Binding-site contacts:
Ligand atom OD1 contacts residue ARG84 of chain 1.A at 3.0 Å (salt-bridge).
Ligand atom SG contacts residue VAL80 of chain 1.A at 3.7 Å.
Ligand atom NH1 contacts residue ARG77 of chain 1.A at 2.6 Å (salt-bridge).
Ligand atom SG contacts residue GLY83 of chain 1.A at 3.6 Å.
Ligand atom NH1 contacts residue GLU74 of chain 1.A at 3.1 Å (salt-bridge).
Ligand atom CD contacts residue ASP78 of chain 1.A at 2.9 Å.
Ligand atom CB contacts residue ASP78 of chain 1.A at 3.7 Å.
Ligand atom CG contacts residue ASP78 of chain 1.A at 3.2 Å.
Ligand atom OH contacts residue GLU74 of chain 1.A at 3.4 Å (salt-bridge).
Ligand atom CD1 contacts residue GLY83 of chain 1.A at 3.6 Å.
Ligand atom CB contacts residue ARG84 of chain 1.A at 3.5 Å.
Ligand atom CZ3 contacts residue PHE42 of chain 1.A at 3.4 Å (hydrophobic).
Ligand atom C contacts residue JFF1 of chain 1.C at 3.5 Å.
Ligand atom NE1 contacts residue ARG84 of chain 1.A at 3.6 Å.
Ligand atom CB contacts residue ASP78 of chain 1.A at 3.6 Å.
Ligand atom OD2 contacts residue ARG84 of chain 1.A at 2.9 Å (salt-bridge).
Ligand atom NH2 contacts residue ASP78 of chain 1.A at 3.0 Å (salt-bridge).
Ligand atom OE2 contacts residue TYR140 of chain 1.A at 2.9 Å (h-bond).
Ligand atom CD2 contacts residue PHE42 of chain 1.A at 3.4 Å (hydrophobic).
Ligand atom N contacts residue TYR46 of chain 1.A at 3.7 Å.
Ligand atom NE contacts residue ARG77 of chain 1.A at 3.4 Å (salt-bridge).
Ligand atom OH contacts residue LEU75 of chain 1.A at 3.4 Å.
Ligand atom CE3 contacts residue PHE42 of chain 1.A at 3.2 Å (hydrophobic).
Ligand atom CZ contacts residue ARG77 of chain 1.A at 3.1 Å.
Ligand atom CA contacts residue JFF1 of chain 1.C at 2.4 Å.
Ligand atom O contacts residue ARG84 of chain 1.A at 3.1 Å (salt-bridge).
Ligand atom NH2 contacts residue LEU75 of chain 1.A at 3.3 Å (h-bond).
Ligand atom N contacts residue JFF1 of chain 1.C at 2.3 Å (h-bond).
Ligand atom CA contacts residue TYR46 of chain 1.A at 3.5 Å (hydrophobic).
Ligand atom OD2 contacts residue ASN81 of chain 1.A at 2.8 Å (h-bond).
Ligand atom CZ3 contacts residue ALA49 of chain 1.A at 3.3 Å (hydrophobic).
Ligand atom CE1 contacts residue LEU75 of chain 1.A at 3.6 Å (hydrophobic).
Ligand atom N contacts residue JFF1 of chain 1.C at 1.4 Å.
Ligand atom CZ contacts residue GLU74 of chain 1.A at 3.5 Å.
Ligand atom CD contacts residue ASP78 of chain 1.A at 3.5 Å.
Ligand atom CG contacts residue ARG84 of chain 1.A at 3.6 Å.
Ligand atom CB contacts residue JFF1 of chain 1.C at 2.6 Å.
Ligand atom SG contacts residue JFF1 of chain 1.C at 1.6 Å.
Ligand atom OE1 contacts residue TYR46 of chain 1.A at 3.0 Å (h-bond).
Ligand atom NH2 contacts residue GLU74 of chain 1.A at 3.1 Å (salt-bridge).

The small molecule below binds the protein below.
Small molecule (SMILES): C[C@H](NC(=O)[C@@H]1CCCN1C(=O)[C@@H](N)CS)C(=O)N[C@@H](CCCN=C(N)N)C(=O)N[C@@H](Cc1ccc(O)cc1)C(=O)NCC(=O)N[C@@H](CC1=CN=C2C=CC=CC12)C(=O)N[C@@H](CC(=O)O)C(=O)N[C@@H](Cc1ccc(O)cc1)C(=O)N[C@@H](CCC(=O)O)C(=O)N[C@@H](CS)C(N)=O

Sequence of chain 1.A:
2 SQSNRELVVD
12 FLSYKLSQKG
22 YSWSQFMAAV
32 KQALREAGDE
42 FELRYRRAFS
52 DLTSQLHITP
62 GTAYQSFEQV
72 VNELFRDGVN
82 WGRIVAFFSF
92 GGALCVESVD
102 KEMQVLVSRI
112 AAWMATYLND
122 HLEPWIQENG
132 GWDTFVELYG